This protein binds this small molecule.
Small molecule (SMILES): CC(=O)N[C@@H]1[C@@H](O)[C@H](O)[C@@H](CO)O[C@H]1O

Binding-site contacts:
Ligand atom C8 contacts residue ASN127 of chain 1.F at 4.5 Å.
Ligand atom N2 contacts residue ASN127 of chain 1.F at 2.9 Å (h-bond).
Ligand atom C5 contacts residue ASN127 of chain 1.F at 3.7 Å.
Ligand atom O7 contacts residue ASN127 of chain 1.F at 3.4 Å (h-bond).
Ligand atom C7 contacts residue ASN127 of chain 1.F at 3.3 Å.
Ligand atom C3 contacts residue ASN127 of chain 1.F at 3.8 Å.
Ligand atom C2 contacts residue ASN127 of chain 1.F at 2.5 Å.
Ligand atom C4 contacts residue ASN127 of chain 1.F at 4.2 Å.
Ligand atom O5 contacts residue ASN127 of chain 1.F at 2.4 Å (h-bond).
Ligand atom C1 contacts residue ASN127 of chain 1.F at 1.4 Å.
Ligand atom C8 contacts residue ARG123 of chain 1.F at 3.6 Å.

Sequence of chain 1.F:
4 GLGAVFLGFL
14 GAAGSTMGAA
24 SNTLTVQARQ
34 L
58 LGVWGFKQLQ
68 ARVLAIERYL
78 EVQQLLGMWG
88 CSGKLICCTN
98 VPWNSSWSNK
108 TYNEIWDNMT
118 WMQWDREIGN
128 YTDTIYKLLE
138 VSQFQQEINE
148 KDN